Sequence of chain 1.A:
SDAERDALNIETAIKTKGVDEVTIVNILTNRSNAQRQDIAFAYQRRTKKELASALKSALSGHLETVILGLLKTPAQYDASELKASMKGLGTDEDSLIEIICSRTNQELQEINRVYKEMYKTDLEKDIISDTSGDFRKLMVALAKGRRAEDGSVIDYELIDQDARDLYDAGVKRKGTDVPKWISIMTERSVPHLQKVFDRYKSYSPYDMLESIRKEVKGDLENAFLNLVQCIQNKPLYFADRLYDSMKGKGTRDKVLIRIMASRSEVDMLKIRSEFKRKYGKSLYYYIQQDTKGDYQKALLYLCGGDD

Binding-site contacts:
Ligand atom P contacts residue LYS87 of chain 1.A at 3.7 Å.
Ligand atom O3' contacts residue LYS83 of chain 1.A at 3.4 Å.
Ligand atom C4' contacts residue LYS83 of chain 1.A at 4.0 Å.
Ligand atom C3' contacts residue LYS83 of chain 1.A at 4.3 Å.
Ligand atom OP2 contacts residue LYS87 of chain 1.A at 3.5 Å (salt-bridge).
Ligand atom P contacts residue LYS83 of chain 1.A at 3.8 Å.
Ligand atom O5' contacts residue LYS83 of chain 1.A at 4.2 Å.
Ligand atom O5' contacts residue LYS56 of chain 1.A at 4.0 Å.
Ligand atom SP contacts residue GLY88 of chain 1.A at 4.4 Å.
Ligand atom C5' contacts residue LYS83 of chain 1.A at 4.2 Å.
Ligand atom OP2 contacts residue LYS83 of chain 1.A at 3.0 Å (salt-bridge).
Ligand atom O5' contacts residue LYS87 of chain 1.A at 3.8 Å.
Ligand atom OP2 contacts residue LYS56 of chain 1.A at 4.2 Å.
Ligand atom SP contacts residue LYS87 of chain 1.A at 3.4 Å (salt-bridge).
Ligand atom O5' contacts residue TYR119 of chain 1.A at 4.3 Å.
Ligand atom C5' contacts residue LYS87 of chain 1.A at 3.9 Å.

This small molecule binds to this protein.
Small molecule (SMILES): CO[P](O)(=S)O[C@H]1C[C@H](n2cc(C)c(=O)[nH]c2=O)O[C@@H]1CO[P](O)(=S)O[C@H]1C[C@H](n2cc(C)c(=O)[nH]c2=O)O[C@@H]1CO[P](O)(=S)O[C@H]1C[C@H](n2cc(C)c(=O)[nH]c2=O)O[C@@H]1CO[P](O)(=S)O[C@H]1C[C@H](n2cc(C)c(=O)[nH]c2=O)O[C@@H]1CO[P](O)(=S)O[C@H]1C[C@H](n2cc(C)c(=O)[nH]c2=O)O[C@@H]1CO[PH](O)=S